Binding-site contacts:
Ligand atom NBF contacts residue ASP176 of chain 2.F at 3.0 Å (salt-bridge).
Ligand atom O3 contacts residue GLU334 of chain 2.F at 2.1 Å (salt-bridge).
Ligand atom O4 contacts residue GLU334 of chain 2.F at 2.9 Å (salt-bridge).
Ligand atom C2 contacts residue UDP1 of chain 2.GA at 2.4 Å.
Ligand atom OBG contacts residue ASP176 of chain 2.F at 3.1 Å.
Ligand atom C4' contacts residue UDP1 of chain 2.GA at 1.0 Å.
Ligand atom C5' contacts residue UDP1 of chain 2.GA at 1.7 Å.
Ligand atom CAM contacts residue UDP1 of chain 2.GA at 0.8 Å.
Ligand atom CBA contacts residue UDP1 of chain 2.GA at 0.7 Å.
Ligand atom O6 contacts residue UDP1 of chain 2.GA at 2.8 Å (h-bond).
Ligand atom CAM contacts residue MN1 of chain 2.HA at 3.0 Å.
Ligand atom C1' contacts residue UDP1 of chain 2.GA at 0.7 Å.
Ligand atom C5 contacts residue UDP1 of chain 2.GA at 1.5 Å.
Ligand atom C4 contacts residue UDP1 of chain 2.GA at 2.5 Å.
Ligand atom CAK contacts residue UDP1 of chain 2.GA at 1.2 Å.
Ligand atom O4' contacts residue UDP1 of chain 2.GA at 0.8 Å.
Ligand atom C6 contacts residue UDP1 of chain 2.GA at 2.4 Å.
Ligand atom OBE contacts residue ARG201 of chain 2.F at 2.6 Å (salt-bridge).
Ligand atom OBG contacts residue UDP1 of chain 2.GA at 0.5 Å (h-bond).
Ligand atom NBF contacts residue UDP1 of chain 2.GA at 0.5 Å (h-bond).
Ligand atom PAN contacts residue UDP1 of chain 2.GA at 0.6 Å.
Ligand atom CBD contacts residue UDP1 of chain 2.GA at 0.4 Å.
Ligand atom CBC contacts residue UDP1 of chain 2.GA at 0.3 Å.
Ligand atom CAL contacts residue UDP1 of chain 2.GA at 0.8 Å.
Ligand atom O5' contacts residue UDP1 of chain 2.GA at 1.2 Å (h-bond).
Ligand atom C3 contacts residue UDP1 of chain 2.GA at 2.5 Å.
Ligand atom NAZ contacts residue UDP1 of chain 2.GA at 0.6 Å (h-bond).
Ligand atom C2' contacts residue UDP1 of chain 2.GA at 0.8 Å.
Ligand atom OBE contacts residue UDP1 of chain 2.GA at 1.0 Å (h-bond).
Ligand atom C3 contacts residue GLU334 of chain 2.F at 3.1 Å.
Ligand atom CBB contacts residue UDP1 of chain 2.GA at 0.3 Å.
Ligand atom C3' contacts residue UDP1 of chain 2.GA at 1.0 Å.
Ligand atom O3' contacts residue UDP1 of chain 2.GA at 0.8 Å (h-bond).
Ligand atom O2 contacts residue UDP1 of chain 2.GA at 2.5 Å (h-bond).
Ligand atom O5 contacts residue UDP1 of chain 2.GA at 2.2 Å (h-bond).
Ligand atom O2' contacts residue UDP1 of chain 2.GA at 0.7 Å (h-bond).
Ligand atom C1 contacts residue UDP1 of chain 2.GA at 2.2 Å.
Ligand atom OAO contacts residue UDP1 of chain 2.GA at 0.6 Å (h-bond).
Ligand atom OBH contacts residue UDP1 of chain 2.GA at 0.9 Å (h-bond).
Ligand atom OBG contacts residue THR143 of chain 2.F at 3.2 Å.

A small-molecule ligand and the protein it binds are described below.
Small molecule (SMILES): O=c1ccn([C@@H]2O[C@H](COP(=O)(O)CCC[C@H]3O[C@H](CO)[C@H](O)[C@H](O)[C@H]3O)[C@@H](O)[C@H]2O)c(=O)[nH]1

Sequence of chain 2.F:
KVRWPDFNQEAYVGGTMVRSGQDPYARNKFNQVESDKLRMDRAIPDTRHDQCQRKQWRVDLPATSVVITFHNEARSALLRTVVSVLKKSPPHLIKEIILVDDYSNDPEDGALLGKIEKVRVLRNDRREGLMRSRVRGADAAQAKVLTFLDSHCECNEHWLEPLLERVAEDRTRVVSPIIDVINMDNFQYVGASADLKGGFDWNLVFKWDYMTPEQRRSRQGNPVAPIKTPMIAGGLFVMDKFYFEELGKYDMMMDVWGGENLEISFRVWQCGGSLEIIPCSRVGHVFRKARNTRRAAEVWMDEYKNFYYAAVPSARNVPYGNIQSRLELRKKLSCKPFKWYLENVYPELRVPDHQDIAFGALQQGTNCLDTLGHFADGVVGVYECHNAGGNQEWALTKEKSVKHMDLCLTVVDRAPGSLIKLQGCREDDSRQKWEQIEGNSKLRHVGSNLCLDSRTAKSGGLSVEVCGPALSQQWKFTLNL